Sequence of chain 1.C:
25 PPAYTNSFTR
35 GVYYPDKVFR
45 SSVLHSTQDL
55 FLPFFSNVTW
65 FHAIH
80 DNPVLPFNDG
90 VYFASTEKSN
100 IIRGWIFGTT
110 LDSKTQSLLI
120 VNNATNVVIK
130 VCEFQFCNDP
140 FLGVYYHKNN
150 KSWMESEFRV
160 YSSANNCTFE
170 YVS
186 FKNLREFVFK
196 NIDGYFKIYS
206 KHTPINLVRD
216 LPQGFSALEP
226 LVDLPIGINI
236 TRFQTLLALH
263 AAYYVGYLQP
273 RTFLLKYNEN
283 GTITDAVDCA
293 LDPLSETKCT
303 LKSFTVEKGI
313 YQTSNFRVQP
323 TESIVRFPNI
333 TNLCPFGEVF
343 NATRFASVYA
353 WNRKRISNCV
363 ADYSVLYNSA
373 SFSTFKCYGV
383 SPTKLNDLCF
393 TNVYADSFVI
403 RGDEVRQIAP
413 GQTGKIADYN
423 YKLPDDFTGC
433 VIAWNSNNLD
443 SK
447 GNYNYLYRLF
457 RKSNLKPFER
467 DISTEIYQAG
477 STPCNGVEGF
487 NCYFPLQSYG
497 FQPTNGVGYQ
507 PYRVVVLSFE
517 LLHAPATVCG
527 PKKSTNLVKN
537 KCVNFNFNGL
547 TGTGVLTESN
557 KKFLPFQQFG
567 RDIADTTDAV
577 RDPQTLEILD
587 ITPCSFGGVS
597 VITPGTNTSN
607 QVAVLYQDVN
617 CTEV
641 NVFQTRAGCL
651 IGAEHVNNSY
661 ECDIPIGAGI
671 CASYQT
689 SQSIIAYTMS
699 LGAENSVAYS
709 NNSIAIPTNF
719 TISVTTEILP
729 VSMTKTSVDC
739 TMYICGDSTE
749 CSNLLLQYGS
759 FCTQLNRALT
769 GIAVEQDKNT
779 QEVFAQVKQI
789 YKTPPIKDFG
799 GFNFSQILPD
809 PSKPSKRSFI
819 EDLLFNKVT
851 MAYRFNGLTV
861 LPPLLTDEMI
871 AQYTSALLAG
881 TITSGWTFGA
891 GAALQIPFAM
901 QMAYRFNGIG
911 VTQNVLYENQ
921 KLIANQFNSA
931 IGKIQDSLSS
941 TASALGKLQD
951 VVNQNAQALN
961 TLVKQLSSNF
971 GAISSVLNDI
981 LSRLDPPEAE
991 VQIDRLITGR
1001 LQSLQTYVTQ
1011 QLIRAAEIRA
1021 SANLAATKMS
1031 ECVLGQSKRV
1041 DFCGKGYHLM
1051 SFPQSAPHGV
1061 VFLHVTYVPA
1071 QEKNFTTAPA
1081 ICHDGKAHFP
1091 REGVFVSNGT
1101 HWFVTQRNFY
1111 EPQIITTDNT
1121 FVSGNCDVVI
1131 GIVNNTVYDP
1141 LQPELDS

Binding-site contacts:
Ligand atom C4 contacts residue ASN331 of chain 1.C at 4.2 Å.
Ligand atom N2 contacts residue ASN331 of chain 1.C at 2.7 Å (h-bond).
Ligand atom N2 contacts residue GLN580 of chain 1.C at 3.2 Å (h-bond).
Ligand atom C2 contacts residue GLN580 of chain 1.C at 4.4 Å.
Ligand atom C8 contacts residue PRO579 of chain 1.C at 4.3 Å (hydrophobic).
Ligand atom C2 contacts residue ASN331 of chain 1.C at 2.3 Å.
Ligand atom C1 contacts residue ASN331 of chain 1.C at 1.4 Å.
Ligand atom C8 contacts residue ASN331 of chain 1.C at 4.1 Å.
Ligand atom O5 contacts residue ASN331 of chain 1.C at 2.4 Å (h-bond).
Ligand atom C5 contacts residue ASN331 of chain 1.C at 3.7 Å.
Ligand atom C7 contacts residue ASN331 of chain 1.C at 2.9 Å.
Ligand atom O7 contacts residue ASN331 of chain 1.C at 2.6 Å (h-bond).
Ligand atom C8 contacts residue GLN580 of chain 1.C at 3.1 Å.
Ligand atom C3 contacts residue ASN331 of chain 1.C at 3.7 Å.
Ligand atom C7 contacts residue GLN580 of chain 1.C at 3.6 Å.

A protein and the small-molecule ligand that binds it are described below.
Small molecule (SMILES): CC(=O)N[C@@H]1[C@@H](O)[C@H](O)[C@@H](CO)O[C@H]1O